Binding-site contacts:
Ligand atom O5 contacts residue ASN707 of chain 1.A at 2.4 Å (h-bond).
Ligand atom C3 contacts residue ASN707 of chain 1.A at 3.8 Å.
Ligand atom O7 contacts residue ASN707 of chain 1.A at 3.8 Å.
Ligand atom C4 contacts residue ASN707 of chain 1.A at 4.3 Å.
Ligand atom N2 contacts residue ASN707 of chain 1.A at 2.8 Å (h-bond).
Ligand atom C2 contacts residue ASN707 of chain 1.A at 2.5 Å.
Ligand atom C8 contacts residue ASN707 of chain 1.A at 4.5 Å.
Ligand atom C7 contacts residue ASN707 of chain 1.A at 3.5 Å.
Ligand atom C5 contacts residue ASN707 of chain 1.A at 3.7 Å.
Ligand atom C1 contacts residue ASN707 of chain 1.A at 1.4 Å.

A small-molecule ligand and the protein it binds are described below.
Small molecule (SMILES): CC(=O)N[C@@H]1[C@@H](O)[C@H](O)[C@@H](CO)O[C@H]1O

Sequence of chain 1.A:
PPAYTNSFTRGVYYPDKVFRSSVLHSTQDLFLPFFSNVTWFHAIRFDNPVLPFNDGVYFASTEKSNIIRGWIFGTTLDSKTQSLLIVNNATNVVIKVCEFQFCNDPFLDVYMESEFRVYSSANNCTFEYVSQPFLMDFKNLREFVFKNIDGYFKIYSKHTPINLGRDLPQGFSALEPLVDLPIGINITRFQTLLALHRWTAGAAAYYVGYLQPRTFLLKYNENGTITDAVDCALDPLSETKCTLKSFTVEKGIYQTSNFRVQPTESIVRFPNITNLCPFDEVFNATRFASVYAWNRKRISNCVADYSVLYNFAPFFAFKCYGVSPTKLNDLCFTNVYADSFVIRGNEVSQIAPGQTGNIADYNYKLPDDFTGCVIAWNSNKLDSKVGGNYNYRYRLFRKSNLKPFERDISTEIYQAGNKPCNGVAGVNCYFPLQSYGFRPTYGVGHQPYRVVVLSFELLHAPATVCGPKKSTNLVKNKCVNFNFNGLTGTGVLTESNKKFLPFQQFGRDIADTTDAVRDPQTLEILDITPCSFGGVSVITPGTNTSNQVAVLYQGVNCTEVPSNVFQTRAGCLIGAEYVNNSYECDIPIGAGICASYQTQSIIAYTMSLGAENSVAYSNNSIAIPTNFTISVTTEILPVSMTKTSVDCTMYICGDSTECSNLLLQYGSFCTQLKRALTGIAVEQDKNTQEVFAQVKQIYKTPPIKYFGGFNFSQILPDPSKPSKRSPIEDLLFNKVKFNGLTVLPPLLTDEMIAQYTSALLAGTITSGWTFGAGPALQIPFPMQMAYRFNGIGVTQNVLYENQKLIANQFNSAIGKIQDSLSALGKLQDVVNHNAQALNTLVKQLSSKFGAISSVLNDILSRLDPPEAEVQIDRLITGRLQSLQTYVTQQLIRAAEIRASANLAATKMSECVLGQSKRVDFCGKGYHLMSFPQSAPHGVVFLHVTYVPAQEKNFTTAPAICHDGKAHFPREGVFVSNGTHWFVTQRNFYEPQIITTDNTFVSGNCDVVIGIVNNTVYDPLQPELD